Binding-site contacts:
Ligand atom CAR contacts residue SER254 of chain 1.A at 3.4 Å.
Ligand atom CAH contacts residue SER252 of chain 1.A at 4.1 Å.
Ligand atom CL1 contacts residue ALA255 of chain 1.A at 4.0 Å.
Ligand atom OAB contacts residue TRP197 of chain 1.A at 3.0 Å (h-bond).
Ligand atom OAB contacts residue ASN196 of chain 1.A at 2.9 Å.
Ligand atom CAI contacts residue MET194 of chain 1.A at 4.2 Å (hydrophobic).
Ligand atom CAU contacts residue IRG1 of chain 1.D at 4.0 Å.
Ligand atom CAK contacts residue MET194 of chain 1.A at 3.5 Å (hydrophobic).
Ligand atom CAW contacts residue TRP197 of chain 1.A at 4.0 Å (hydrophobic).
Ligand atom CAL contacts residue LEU195 of chain 1.A at 3.8 Å (hydrophobic).
Ligand atom CAU contacts residue TRP197 of chain 1.A at 3.5 Å (hydrophobic).
Ligand atom CAH contacts residue SER254 of chain 1.A at 2.7 Å.
Ligand atom CAS contacts residue SER254 of chain 1.A at 4.2 Å.
Ligand atom CAK contacts residue ALA255 of chain 1.A at 3.5 Å (hydrophobic).
Ligand atom CAP contacts residue TRP197 of chain 1.A at 4.0 Å (hydrophobic).
Ligand atom CAI contacts residue SER252 of chain 1.A at 3.8 Å.
Ligand atom OAA contacts residue SER252 of chain 1.A at 2.7 Å (h-bond).
Ligand atom CAM contacts residue TRP197 of chain 1.A at 3.6 Å (hydrophobic).
Ligand atom CAQ contacts residue SER254 of chain 1.A at 3.7 Å.
Ligand atom CAI contacts residue ALA255 of chain 1.A at 3.8 Å (hydrophobic).
Ligand atom CAU contacts residue ASN196 of chain 1.A at 3.5 Å.
Ligand atom CAF contacts residue ASN196 of chain 1.A at 3.8 Å.
Ligand atom CAL contacts residue IRG1 of chain 1.D at 3.8 Å.
Ligand atom CAG contacts residue TRP197 of chain 1.A at 3.6 Å (hydrophobic).
Ligand atom CAR contacts residue SER252 of chain 1.A at 3.6 Å.
Ligand atom CAJ contacts residue ALA255 of chain 1.A at 4.0 Å (hydrophobic).
Ligand atom CAL contacts residue ASN196 of chain 1.A at 2.9 Å.
Ligand atom CAS contacts residue ALA255 of chain 1.A at 3.8 Å (hydrophobic).
Ligand atom CL1 contacts residue TYR258 of chain 1.A at 3.8 Å.
Ligand atom CAF contacts residue TRP197 of chain 1.A at 3.4 Å (hydrophobic).
Ligand atom OAB contacts residue IRG1 of chain 1.D at 3.5 Å.
Ligand atom NAY contacts residue TRP197 of chain 1.A at 3.7 Å.
Ligand atom CAT contacts residue TRP197 of chain 1.A at 3.9 Å (hydrophobic).
Ligand atom CAQ contacts residue SER252 of chain 1.A at 3.5 Å.
Ligand atom CAJ contacts residue SER254 of chain 1.A at 3.2 Å.
Ligand atom CAL contacts residue MET194 of chain 1.A at 4.0 Å (hydrophobic).
Ligand atom CAL contacts residue TRP197 of chain 1.A at 3.4 Å (hydrophobic).
Ligand atom CAF contacts residue MET194 of chain 1.A at 3.5 Å (hydrophobic).
Ligand atom CAH contacts residue ALA255 of chain 1.A at 4.3 Å (hydrophobic).
Ligand atom OAA contacts residue SER254 of chain 1.A at 3.5 Å (h-bond).

Sequence of chain 1.A:
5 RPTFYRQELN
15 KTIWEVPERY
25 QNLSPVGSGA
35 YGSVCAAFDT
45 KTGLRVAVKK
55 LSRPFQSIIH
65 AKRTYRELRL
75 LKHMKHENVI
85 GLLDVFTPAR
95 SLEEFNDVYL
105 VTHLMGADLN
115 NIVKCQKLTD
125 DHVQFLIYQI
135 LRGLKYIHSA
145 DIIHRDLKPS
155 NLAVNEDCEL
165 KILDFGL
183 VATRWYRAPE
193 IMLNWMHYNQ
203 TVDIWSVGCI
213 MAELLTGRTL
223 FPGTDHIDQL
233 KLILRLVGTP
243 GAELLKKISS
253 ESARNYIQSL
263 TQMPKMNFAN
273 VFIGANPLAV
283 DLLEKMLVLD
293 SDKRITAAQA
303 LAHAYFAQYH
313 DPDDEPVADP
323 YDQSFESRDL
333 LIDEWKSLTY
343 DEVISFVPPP

The protein below binds the small molecule below.
Small molecule (SMILES): O=C(c1ccc(Cl)cc1)N1C[C@@H]2C[C@H](C1)c1cccc(=O)n1C2